Sequence of chain 2.F:
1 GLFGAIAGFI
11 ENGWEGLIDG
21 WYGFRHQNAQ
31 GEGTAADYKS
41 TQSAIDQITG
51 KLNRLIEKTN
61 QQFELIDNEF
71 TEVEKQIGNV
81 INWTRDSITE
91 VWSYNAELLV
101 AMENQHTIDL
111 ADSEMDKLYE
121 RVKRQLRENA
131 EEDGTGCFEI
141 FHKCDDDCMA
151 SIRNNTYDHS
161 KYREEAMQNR

This small molecule binds to this protein.
Small molecule (SMILES): CC(=O)N[C@@H]1[C@@H](O)[C@H](O)[C@@H](CO)O[C@H]1O

Binding-site contacts:
Ligand atom N2 contacts residue GLY78 of chain 2.F at 4.4 Å.
Ligand atom C3 contacts residue ASN82 of chain 2.F at 3.7 Å.
Ligand atom C2 contacts residue ASN82 of chain 2.F at 2.3 Å.
Ligand atom C1 contacts residue ASN82 of chain 2.F at 1.4 Å.
Ligand atom O5 contacts residue ASN82 of chain 2.F at 2.4 Å (h-bond).
Ligand atom C8 contacts residue LYS75 of chain 2.F at 3.7 Å.
Ligand atom N2 contacts residue ASN82 of chain 2.F at 2.7 Å (h-bond).
Ligand atom O7 contacts residue ASN79 of chain 2.F at 3.2 Å (h-bond).
Ligand atom O7 contacts residue GLU72 of chain 2.F at 4.2 Å.
Ligand atom C8 contacts residue ASN79 of chain 2.F at 3.8 Å.
Ligand atom C7 contacts residue GLU72 of chain 2.F at 3.6 Å.
Ligand atom C8 contacts residue GLU72 of chain 2.F at 3.2 Å.
Ligand atom C7 contacts residue GLY78 of chain 2.F at 4.4 Å.
Ligand atom C5 contacts residue ASN82 of chain 2.F at 3.7 Å.
Ligand atom N2 contacts residue GLU72 of chain 2.F at 3.9 Å.
Ligand atom O7 contacts residue LYS75 of chain 2.F at 3.0 Å (salt-bridge).
Ligand atom C8 contacts residue GLY78 of chain 2.F at 3.9 Å.
Ligand atom C7 contacts residue ASN82 of chain 2.F at 3.3 Å.
Ligand atom C4 contacts residue ASN82 of chain 2.F at 4.2 Å.
Ligand atom O3 contacts residue GLU72 of chain 2.F at 3.5 Å (salt-bridge).
Ligand atom O7 contacts residue ASN82 of chain 2.F at 3.5 Å (h-bond).
Ligand atom C7 contacts residue LYS75 of chain 2.F at 3.7 Å.
Ligand atom C7 contacts residue ASN79 of chain 2.F at 3.8 Å.